Sequence of chain 5.A:
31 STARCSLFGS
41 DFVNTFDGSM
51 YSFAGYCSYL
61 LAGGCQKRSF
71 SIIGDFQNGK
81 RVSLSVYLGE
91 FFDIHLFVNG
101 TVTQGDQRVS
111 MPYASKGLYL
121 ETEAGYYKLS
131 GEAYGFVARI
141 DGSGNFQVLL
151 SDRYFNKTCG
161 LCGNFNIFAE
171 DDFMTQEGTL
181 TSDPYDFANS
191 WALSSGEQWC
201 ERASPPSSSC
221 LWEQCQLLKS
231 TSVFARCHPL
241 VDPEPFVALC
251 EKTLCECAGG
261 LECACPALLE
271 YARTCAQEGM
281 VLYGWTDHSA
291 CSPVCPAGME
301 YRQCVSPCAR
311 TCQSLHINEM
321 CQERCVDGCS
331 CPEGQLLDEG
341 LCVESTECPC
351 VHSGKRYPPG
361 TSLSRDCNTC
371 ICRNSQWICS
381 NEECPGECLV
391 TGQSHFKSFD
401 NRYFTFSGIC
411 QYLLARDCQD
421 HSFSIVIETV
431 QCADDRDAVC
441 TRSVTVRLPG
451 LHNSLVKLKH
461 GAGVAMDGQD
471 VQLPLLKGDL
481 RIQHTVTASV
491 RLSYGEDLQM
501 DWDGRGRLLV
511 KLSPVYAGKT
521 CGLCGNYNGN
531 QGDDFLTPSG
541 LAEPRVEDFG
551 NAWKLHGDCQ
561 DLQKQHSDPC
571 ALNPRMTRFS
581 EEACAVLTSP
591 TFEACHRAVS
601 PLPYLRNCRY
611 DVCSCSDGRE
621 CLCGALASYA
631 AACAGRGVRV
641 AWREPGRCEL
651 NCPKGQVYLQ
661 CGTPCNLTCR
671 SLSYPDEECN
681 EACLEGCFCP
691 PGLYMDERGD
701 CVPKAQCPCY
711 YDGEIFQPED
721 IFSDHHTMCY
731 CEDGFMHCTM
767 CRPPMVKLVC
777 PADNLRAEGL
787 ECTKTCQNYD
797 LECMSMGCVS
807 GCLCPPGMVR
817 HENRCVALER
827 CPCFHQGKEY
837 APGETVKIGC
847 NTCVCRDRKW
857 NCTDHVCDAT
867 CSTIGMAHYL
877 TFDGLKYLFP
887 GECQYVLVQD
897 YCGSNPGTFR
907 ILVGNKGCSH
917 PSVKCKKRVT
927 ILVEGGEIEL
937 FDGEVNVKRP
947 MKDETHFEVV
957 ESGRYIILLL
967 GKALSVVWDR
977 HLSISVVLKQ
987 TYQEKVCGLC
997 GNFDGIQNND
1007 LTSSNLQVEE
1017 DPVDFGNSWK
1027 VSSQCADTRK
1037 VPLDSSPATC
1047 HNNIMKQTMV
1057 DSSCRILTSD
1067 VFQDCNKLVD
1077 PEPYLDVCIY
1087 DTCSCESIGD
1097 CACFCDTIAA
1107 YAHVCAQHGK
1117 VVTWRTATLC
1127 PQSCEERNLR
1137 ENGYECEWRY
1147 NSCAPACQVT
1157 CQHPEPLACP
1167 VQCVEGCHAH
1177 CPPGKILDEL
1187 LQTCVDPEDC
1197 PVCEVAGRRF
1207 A

Binding-site contacts:
Ligand atom O6 contacts residue HIS1174 of chain 5.A at 4.5 Å.
Ligand atom C8 contacts residue ASN1147 of chain 5.A at 3.4 Å.
Ligand atom O5 contacts residue ASN1147 of chain 5.A at 2.3 Å (h-bond).
Ligand atom C6 contacts residue HIS1176 of chain 5.A at 4.3 Å.
Ligand atom O7 contacts residue ASN1147 of chain 5.A at 3.9 Å.
Ligand atom C1 contacts residue ASN1147 of chain 5.A at 1.4 Å.
Ligand atom C4 contacts residue ASN1147 of chain 5.A at 4.2 Å.
Ligand atom C7 contacts residue ASN1147 of chain 5.A at 3.1 Å.
Ligand atom O5 contacts residue PRO1151 of chain 5.A at 4.5 Å.
Ligand atom C5 contacts residue ASN1147 of chain 5.A at 3.6 Å.
Ligand atom C3 contacts residue ASN1147 of chain 5.A at 3.8 Å.
Ligand atom O6 contacts residue HIS1176 of chain 5.A at 3.0 Å (h-bond).
Ligand atom C6 contacts residue PRO1151 of chain 5.A at 4.4 Å (hydrophobic).
Ligand atom C2 contacts residue ASN1147 of chain 5.A at 2.5 Å.
Ligand atom N2 contacts residue ASN1147 of chain 5.A at 2.5 Å (h-bond).

The protein below binds the small molecule below.
Small molecule (SMILES): CC(=O)N[C@@H]1[C@@H](O)[C@H](O)[C@@H](CO)O[C@H]1O